Sequence of chain 1.C:
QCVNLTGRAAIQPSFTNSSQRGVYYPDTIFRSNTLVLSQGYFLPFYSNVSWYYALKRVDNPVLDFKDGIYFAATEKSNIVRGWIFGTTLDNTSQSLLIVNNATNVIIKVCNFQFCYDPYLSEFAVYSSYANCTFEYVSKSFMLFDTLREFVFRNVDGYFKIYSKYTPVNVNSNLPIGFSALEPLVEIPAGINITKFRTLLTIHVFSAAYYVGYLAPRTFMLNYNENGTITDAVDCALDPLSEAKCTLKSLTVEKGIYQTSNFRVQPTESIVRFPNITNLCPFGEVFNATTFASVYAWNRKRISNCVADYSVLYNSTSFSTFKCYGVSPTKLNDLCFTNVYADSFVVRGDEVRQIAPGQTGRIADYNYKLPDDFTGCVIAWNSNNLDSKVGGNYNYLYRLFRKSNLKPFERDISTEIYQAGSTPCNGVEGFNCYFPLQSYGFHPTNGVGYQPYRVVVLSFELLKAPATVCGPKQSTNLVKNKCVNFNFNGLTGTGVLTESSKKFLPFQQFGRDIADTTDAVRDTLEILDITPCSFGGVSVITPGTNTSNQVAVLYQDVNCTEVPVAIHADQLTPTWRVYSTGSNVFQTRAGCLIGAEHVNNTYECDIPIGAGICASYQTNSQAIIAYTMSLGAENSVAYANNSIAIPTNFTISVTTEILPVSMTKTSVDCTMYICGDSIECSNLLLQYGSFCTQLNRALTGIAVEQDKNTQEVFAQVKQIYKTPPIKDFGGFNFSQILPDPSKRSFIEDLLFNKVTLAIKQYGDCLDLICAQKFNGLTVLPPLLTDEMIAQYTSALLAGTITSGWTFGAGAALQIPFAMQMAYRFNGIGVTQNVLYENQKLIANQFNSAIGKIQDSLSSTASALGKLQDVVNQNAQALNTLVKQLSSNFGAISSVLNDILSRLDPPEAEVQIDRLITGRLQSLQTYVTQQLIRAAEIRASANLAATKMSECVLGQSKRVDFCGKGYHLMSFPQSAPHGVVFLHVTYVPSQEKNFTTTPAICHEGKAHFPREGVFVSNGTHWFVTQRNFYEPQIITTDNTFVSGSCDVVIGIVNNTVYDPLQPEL

The small molecule below binds the protein below.
Small molecule (SMILES): CC(=O)N[C@H]1[C@H](O[C@H]2[C@H](O)[C@@H](NC(C)=O)CO[C@@H]2CO)O[C@H](CO)[C@@H](O)[C@@H]1O

Binding-site contacts:
Ligand atom C8 contacts residue THR1092 of chain 1.C at 3.9 Å.
Ligand atom C7 contacts residue THR1092 of chain 1.C at 4.5 Å.
Ligand atom C2 contacts residue ASN1090 of chain 1.C at 2.5 Å.
Ligand atom C4 contacts residue ASN1090 of chain 1.C at 4.2 Å.
Ligand atom C7 contacts residue ASN1090 of chain 1.C at 3.3 Å.
Ligand atom O7 contacts residue ASN1090 of chain 1.C at 3.4 Å (h-bond).
Ligand atom O5 contacts residue ASN1090 of chain 1.C at 2.4 Å (h-bond).
Ligand atom O4 contacts residue HIS1093 of chain 1.C at 4.5 Å.
Ligand atom O5 contacts residue PHE1095 of chain 1.C at 3.8 Å.
Ligand atom C1 contacts residue ASN1090 of chain 1.C at 1.4 Å.
Ligand atom O6 contacts residue PHE1095 of chain 1.C at 4.2 Å.
Ligand atom C7 contacts residue HIS1093 of chain 1.C at 4.2 Å.
Ligand atom C1 contacts residue HIS1093 of chain 1.C at 4.2 Å.
Ligand atom O7 contacts residue HIS1093 of chain 1.C at 4.0 Å.
Ligand atom C8 contacts residue HIS1093 of chain 1.C at 4.0 Å.
Ligand atom C5 contacts residue PHE1095 of chain 1.C at 4.2 Å (hydrophobic).
Ligand atom C6 contacts residue PHE1095 of chain 1.C at 3.6 Å (hydrophobic).
Ligand atom C5 contacts residue ASN1090 of chain 1.C at 3.7 Å.
Ligand atom C5 contacts residue HIS1093 of chain 1.C at 4.1 Å.
Ligand atom C8 contacts residue ASN1090 of chain 1.C at 3.7 Å.
Ligand atom C3 contacts residue ASN1090 of chain 1.C at 3.8 Å.
Ligand atom N2 contacts residue ASN1090 of chain 1.C at 2.9 Å (h-bond).
Ligand atom O5 contacts residue HIS1093 of chain 1.C at 4.2 Å.
Ligand atom N2 contacts residue THR1092 of chain 1.C at 3.9 Å.